The small molecule below binds the protein below.
Small molecule (SMILES): CC(=O)N[C@H]1[C@H](O[C@H]2[C@H](O)[C@@H](NC(C)=O)CO[C@@H]2CO)O[C@H](CO)[C@@H](O[C@@H]2O[C@H](CO[C@H]3O[C@H](CO)[C@@H](O)[C@H](O)[C@@H]3O)[C@@H](O)[C@H](O)[C@@H]2O)[C@@H]1O

Binding-site contacts:
Ligand atom O7 contacts residue VAL224 of chain 1.D at 4.1 Å.
Ligand atom O5 contacts residue NAG1 of chain 1.S at 3.5 Å (h-bond).
Ligand atom O6 contacts residue GLY348 of chain 1.D at 3.5 Å.
Ligand atom C7 contacts residue ASN346 of chain 1.D at 4.0 Å.
Ligand atom C6 contacts residue GLU181 of chain 1.D at 4.2 Å.
Ligand atom C6 contacts residue GLY348 of chain 1.D at 4.2 Å.
Ligand atom C8 contacts residue ASN346 of chain 1.D at 3.2 Å.
Ligand atom O6 contacts residue NAG1 of chain 1.S at 3.8 Å.
Ligand atom C4 contacts residue ASN232 of chain 1.D at 4.2 Å.
Ligand atom C7 contacts residue VAL224 of chain 1.D at 4.2 Å (hydrophobic).
Ligand atom C8 contacts residue PHE345 of chain 1.D at 4.2 Å (hydrophobic).
Ligand atom C5 contacts residue GLU181 of chain 1.D at 3.5 Å.
Ligand atom C1 contacts residue NAG1 of chain 1.S at 4.1 Å.
Ligand atom C8 contacts residue SER415 of chain 1.D at 3.9 Å.
Ligand atom C8 contacts residue LEU231 of chain 1.D at 4.0 Å (hydrophobic).
Ligand atom C1 contacts residue VAL414 of chain 1.D at 4.1 Å (hydrophobic).
Ligand atom C5 contacts residue ASN232 of chain 1.D at 3.7 Å.
Ligand atom C6 contacts residue NAG1 of chain 1.S at 4.2 Å.
Ligand atom N2 contacts residue ASN232 of chain 1.D at 2.9 Å (h-bond).
Ligand atom C3 contacts residue VAL414 of chain 1.D at 3.8 Å (hydrophobic).
Ligand atom C7 contacts residue ASN232 of chain 1.D at 3.5 Å.
Ligand atom C3 contacts residue SER415 of chain 1.D at 3.7 Å.
Ligand atom O4 contacts residue VAL414 of chain 1.D at 3.9 Å.
Ligand atom C3 contacts residue ASN232 of chain 1.D at 3.8 Å.
Ligand atom O6 contacts residue CYS413 of chain 1.D at 4.1 Å.
Ligand atom O5 contacts residue VAL414 of chain 1.D at 4.2 Å.
Ligand atom O3 contacts residue CYS413 of chain 1.D at 4.1 Å.
Ligand atom O7 contacts residue ASN232 of chain 1.D at 3.8 Å.
Ligand atom C5 contacts residue VAL414 of chain 1.D at 3.5 Å (hydrophobic).
Ligand atom C2 contacts residue ASN232 of chain 1.D at 2.4 Å.
Ligand atom C2 contacts residue SER415 of chain 1.D at 3.5 Å.
Ligand atom C7 contacts residue SER415 of chain 1.D at 3.8 Å.
Ligand atom C8 contacts residue VAL224 of chain 1.D at 3.9 Å (hydrophobic).
Ligand atom C4 contacts residue VAL414 of chain 1.D at 3.9 Å (hydrophobic).
Ligand atom O5 contacts residue ASN232 of chain 1.D at 2.4 Å (h-bond).
Ligand atom C1 contacts residue SER415 of chain 1.D at 3.6 Å.
Ligand atom N2 contacts residue SER415 of chain 1.D at 2.8 Å (h-bond).
Ligand atom C1 contacts residue ASN232 of chain 1.D at 1.4 Å.
Ligand atom O7 contacts residue PRO182 of chain 1.D at 3.6 Å.
Ligand atom C5 contacts residue NAG1 of chain 1.S at 4.2 Å.

Sequence of chain 1.D:
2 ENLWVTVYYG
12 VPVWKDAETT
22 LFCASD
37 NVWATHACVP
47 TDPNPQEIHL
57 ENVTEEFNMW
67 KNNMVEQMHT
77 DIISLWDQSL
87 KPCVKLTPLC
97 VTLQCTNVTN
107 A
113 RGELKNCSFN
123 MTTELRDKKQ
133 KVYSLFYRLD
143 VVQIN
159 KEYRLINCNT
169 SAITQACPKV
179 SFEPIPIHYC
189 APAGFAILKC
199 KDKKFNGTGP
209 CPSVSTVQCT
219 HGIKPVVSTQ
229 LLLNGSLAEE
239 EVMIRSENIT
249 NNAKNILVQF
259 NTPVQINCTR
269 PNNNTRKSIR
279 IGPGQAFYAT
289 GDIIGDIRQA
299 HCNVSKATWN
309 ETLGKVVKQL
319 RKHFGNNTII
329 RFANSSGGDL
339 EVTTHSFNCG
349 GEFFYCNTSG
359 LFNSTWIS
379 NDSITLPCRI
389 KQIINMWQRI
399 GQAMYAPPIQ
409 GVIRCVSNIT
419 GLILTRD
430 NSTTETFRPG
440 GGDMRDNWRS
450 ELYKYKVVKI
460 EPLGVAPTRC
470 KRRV